Sequence of chain 1.B:
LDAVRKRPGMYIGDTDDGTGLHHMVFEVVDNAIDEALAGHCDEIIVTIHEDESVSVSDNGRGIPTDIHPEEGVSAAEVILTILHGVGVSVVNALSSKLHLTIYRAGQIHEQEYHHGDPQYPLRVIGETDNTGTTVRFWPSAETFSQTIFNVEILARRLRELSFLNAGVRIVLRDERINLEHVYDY

Binding-site contacts:
Ligand atom C13 contacts residue 80S1 of chain 1.E at 0.8 Å.
Ligand atom C4 contacts residue 80S1 of chain 1.E at 0.3 Å.
Ligand atom CL1 contacts residue 80S1 of chain 1.E at 0.2 Å.
Ligand atom C19 contacts residue ARG63 of chain 1.B at 3.3 Å.
Ligand atom C16 contacts residue 80S1 of chain 1.E at 0.5 Å.
Ligand atom O3 contacts residue 80S1 of chain 1.E at 0.5 Å (h-bond).
Ligand atom N1 contacts residue 80S1 of chain 1.E at 0.3 Å (h-bond).
Ligand atom O4 contacts residue 80S1 of chain 1.E at 0.7 Å (h-bond).
Ligand atom O1 contacts residue 80S1 of chain 1.E at 0.4 Å (h-bond).
Ligand atom CL2 contacts residue 80S1 of chain 1.E at 0.1 Å.
Ligand atom C20 contacts residue 80S1 of chain 1.E at 0.2 Å.
Ligand atom C17 contacts residue 80S1 of chain 1.E at 0.4 Å.
Ligand atom C22 contacts residue 80S1 of chain 1.E at 0.2 Å.
Ligand atom C10 contacts residue 80S1 of chain 1.E at 0.6 Å.
Ligand atom O2 contacts residue 80S1 of chain 1.E at 0.7 Å (h-bond).
Ligand atom O1 contacts residue ASP60 of chain 1.B at 3.5 Å (salt-bridge).
Ligand atom C5 contacts residue 80S1 of chain 1.E at 0.3 Å.
Ligand atom N1 contacts residue ASP60 of chain 1.B at 2.7 Å (salt-bridge).
Ligand atom N3 contacts residue 80S1 of chain 1.E at 0.4 Å (h-bond).
Ligand atom O3 contacts residue ARG123 of chain 1.B at 3.1 Å (salt-bridge).
Ligand atom C11 contacts residue 80S1 of chain 1.E at 0.7 Å.
Ligand atom C19 contacts residue 80S1 of chain 1.E at 0.2 Å.
Ligand atom C18 contacts residue 80S1 of chain 1.E at 0.5 Å.
Ligand atom S1 contacts residue 80S1 of chain 1.E at 0.1 Å (h-bond).
Ligand atom C1 contacts residue 80S1 of chain 1.E at 0.3 Å.
Ligand atom C3 contacts residue 80S1 of chain 1.E at 0.3 Å.
Ligand atom C20 contacts residue ARG63 of chain 1.B at 3.4 Å.
Ligand atom C15 contacts residue 80S1 of chain 1.E at 0.6 Å.
Ligand atom C7 contacts residue 80S1 of chain 1.E at 0.5 Å.
Ligand atom O1 contacts residue THR152 of chain 1.B at 3.5 Å (h-bond).
Ligand atom C17 contacts residue ARG63 of chain 1.B at 3.5 Å.
Ligand atom C22 contacts residue ASN33 of chain 1.B at 3.4 Å.
Ligand atom N2 contacts residue 80S1 of chain 1.E at 0.3 Å (h-bond).
Ligand atom C8 contacts residue 80S1 of chain 1.E at 0.8 Å.
Ligand atom C2 contacts residue 80S1 of chain 1.E at 0.2 Å.
Ligand atom C9 contacts residue 80S1 of chain 1.E at 0.7 Å.
Ligand atom C6 contacts residue 80S1 of chain 1.E at 0.3 Å.
Ligand atom C21 contacts residue 80S1 of chain 1.E at 0.2 Å.
Ligand atom C14 contacts residue 80S1 of chain 1.E at 0.6 Å.
Ligand atom C12 contacts residue 80S1 of chain 1.E at 0.8 Å.

A protein and the small-molecule ligand that binds it are described below.
Small molecule (SMILES): Cc1[nH]c(C(=O)Nc2nc3c(O[C@H](C)c4ccccc4)cc(C(=O)O)cc3s2)c(Cl)c1Cl